Sequence of chain 1.B:
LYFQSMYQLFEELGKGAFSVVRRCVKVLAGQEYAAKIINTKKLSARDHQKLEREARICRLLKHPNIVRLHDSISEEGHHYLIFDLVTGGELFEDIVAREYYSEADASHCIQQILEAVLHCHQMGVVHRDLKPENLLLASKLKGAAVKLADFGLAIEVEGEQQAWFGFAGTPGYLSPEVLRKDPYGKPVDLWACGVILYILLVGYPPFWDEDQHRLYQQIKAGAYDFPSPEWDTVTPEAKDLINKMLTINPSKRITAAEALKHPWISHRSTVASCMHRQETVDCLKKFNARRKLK

The small molecule below binds the protein below.
Small molecule (SMILES): O=C1Nc2ccccc2/C1=C1/Nc2ccccc2/C1=N\OCC[C@@H](O)CO

Binding-site contacts:
Ligand atom CAT contacts residue VAL103 of chain 1.B at 3.6 Å (hydrophobic).
Ligand atom CAD contacts residue LEU30 of chain 1.B at 3.9 Å (hydrophobic).
Ligand atom NAU contacts residue ALA51 of chain 1.B at 3.1 Å.
Ligand atom CAE contacts residue LEU30 of chain 1.B at 4.0 Å (hydrophobic).
Ligand atom CAF contacts residue VAL103 of chain 1.B at 3.4 Å (hydrophobic).
Ligand atom OAP contacts residue ASN151 of chain 1.B at 3.7 Å.
Ligand atom CAL contacts residue GLY31 of chain 1.B at 3.9 Å.
Ligand atom CAT contacts residue ASP101 of chain 1.B at 3.8 Å.
Ligand atom CAW contacts residue ALA51 of chain 1.B at 3.7 Å (hydrophobic).
Ligand atom CAA contacts residue LEU30 of chain 1.B at 3.5 Å (hydrophobic).
Ligand atom CAE contacts residue VAL103 of chain 1.B at 3.4 Å (hydrophobic).
Ligand atom CAT contacts residue ALA51 of chain 1.B at 3.4 Å (hydrophobic).
Ligand atom CAX contacts residue ALA166 of chain 1.B at 4.0 Å (hydrophobic).
Ligand atom CAI contacts residue LEU153 of chain 1.B at 3.4 Å (hydrophobic).
Ligand atom NAU contacts residue ASP101 of chain 1.B at 3.0 Å (salt-bridge).
Ligand atom CAD contacts residue LEU153 of chain 1.B at 4.0 Å (hydrophobic).
Ligand atom NAJ contacts residue LEU153 of chain 1.B at 3.5 Å.
Ligand atom CAA contacts residue GLY106 of chain 1.B at 3.9 Å.
Ligand atom CAB contacts residue GLY106 of chain 1.B at 3.8 Å.
Ligand atom CAZ contacts residue PHE100 of chain 1.B at 3.7 Å (hydrophobic).
Ligand atom CAO contacts residue GLU150 of chain 1.B at 3.0 Å.
Ligand atom NAH contacts residue LEU153 of chain 1.B at 4.0 Å.
Ligand atom CAY contacts residue ALA166 of chain 1.B at 4.0 Å (hydrophobic).
Ligand atom OAP contacts residue ASP167 of chain 1.B at 3.5 Å (salt-bridge).
Ligand atom CAG contacts residue LEU153 of chain 1.B at 3.4 Å (hydrophobic).
Ligand atom CAN contacts residue GLU150 of chain 1.B at 4.0 Å.
Ligand atom CAS contacts residue LEU153 of chain 1.B at 3.9 Å (hydrophobic).
Ligand atom NAH contacts residue VAL103 of chain 1.B at 3.0 Å (h-bond).
Ligand atom OAV contacts residue ASP101 of chain 1.B at 3.6 Å.
Ligand atom CAZ contacts residue ASP167 of chain 1.B at 4.0 Å.
Ligand atom OAV contacts residue ALA51 of chain 1.B at 3.6 Å.
Ligand atom CAO contacts residue ASP167 of chain 1.B at 4.0 Å.
Ligand atom CAC contacts residue LEU30 of chain 1.B at 3.4 Å (hydrophobic).
Ligand atom CAM contacts residue GLU150 of chain 1.B at 3.8 Å.
Ligand atom CAS contacts residue VAL38 of chain 1.B at 4.1 Å (hydrophobic).
Ligand atom CBA contacts residue PHE100 of chain 1.B at 3.5 Å (hydrophobic).
Ligand atom OAQ contacts residue ASP167 of chain 1.B at 3.5 Å (salt-bridge).
Ligand atom OAV contacts residue VAL103 of chain 1.B at 2.8 Å (h-bond).
Ligand atom CAR contacts residue LEU153 of chain 1.B at 3.6 Å (hydrophobic).
Ligand atom OAV contacts residue LEU102 of chain 1.B at 3.5 Å.